A protein and the small-molecule ligand that binds it are described below.
Small molecule (SMILES): CC(=O)N[C@@H]1[C@@H](O)[C@H](O)[C@@H](CO)O[C@H]1O

Binding-site contacts:
Ligand atom C6 contacts residue LYS269 of chain 1.A at 4.3 Å.
Ligand atom C4 contacts residue ASN259 of chain 1.A at 4.2 Å.
Ligand atom C6 contacts residue THR261 of chain 1.A at 4.4 Å.
Ligand atom O5 contacts residue CYS262 of chain 1.A at 3.8 Å.
Ligand atom C6 contacts residue CYS271 of chain 1.A at 3.7 Å (hydrophobic).
Ligand atom C5 contacts residue ASN259 of chain 1.A at 3.7 Å.
Ligand atom O5 contacts residue CYS271 of chain 1.A at 4.0 Å.
Ligand atom C8 contacts residue GLN256 of chain 1.A at 3.5 Å.
Ligand atom C5 contacts residue CYS271 of chain 1.A at 4.5 Å (hydrophobic).
Ligand atom C6 contacts residue GLY270 of chain 1.A at 4.5 Å.
Ligand atom C1 contacts residue ASN259 of chain 1.A at 1.4 Å.
Ligand atom C3 contacts residue ASN259 of chain 1.A at 3.8 Å.
Ligand atom N2 contacts residue ASN259 of chain 1.A at 2.9 Å (h-bond).
Ligand atom C7 contacts residue ASN259 of chain 1.A at 3.9 Å.
Ligand atom O6 contacts residue GLY270 of chain 1.A at 3.9 Å.
Ligand atom C2 contacts residue ASN259 of chain 1.A at 2.5 Å.
Ligand atom O7 contacts residue THR255 of chain 1.A at 3.8 Å.
Ligand atom C1 contacts residue THR261 of chain 1.A at 4.3 Å.
Ligand atom C1 contacts residue CYS262 of chain 1.A at 4.5 Å (hydrophobic).
Ligand atom C8 contacts residue ASN259 of chain 1.A at 4.4 Å.
Ligand atom O7 contacts residue GLN256 of chain 1.A at 4.4 Å.
Ligand atom C5 contacts residue THR261 of chain 1.A at 4.3 Å.
Ligand atom O6 contacts residue CYS271 of chain 1.A at 3.3 Å.
Ligand atom O5 contacts residue THR261 of chain 1.A at 4.2 Å.
Ligand atom O5 contacts residue ASN259 of chain 1.A at 2.4 Å (h-bond).
Ligand atom C7 contacts residue GLN256 of chain 1.A at 4.2 Å.

Sequence of chain 1.A:
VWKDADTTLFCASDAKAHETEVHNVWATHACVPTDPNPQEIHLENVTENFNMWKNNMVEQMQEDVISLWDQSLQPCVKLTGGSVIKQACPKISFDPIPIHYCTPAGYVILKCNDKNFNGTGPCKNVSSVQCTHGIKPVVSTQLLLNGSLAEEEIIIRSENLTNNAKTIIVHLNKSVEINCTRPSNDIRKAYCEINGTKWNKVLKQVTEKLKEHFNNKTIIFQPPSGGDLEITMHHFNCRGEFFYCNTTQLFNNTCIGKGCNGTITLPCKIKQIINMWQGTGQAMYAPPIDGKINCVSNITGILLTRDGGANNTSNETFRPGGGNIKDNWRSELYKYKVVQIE